Binding-site contacts:
Ligand atom OP1 contacts residue GLY82 of chain 1.QA at 4.0 Å.

Sequence of chain 1.QA:
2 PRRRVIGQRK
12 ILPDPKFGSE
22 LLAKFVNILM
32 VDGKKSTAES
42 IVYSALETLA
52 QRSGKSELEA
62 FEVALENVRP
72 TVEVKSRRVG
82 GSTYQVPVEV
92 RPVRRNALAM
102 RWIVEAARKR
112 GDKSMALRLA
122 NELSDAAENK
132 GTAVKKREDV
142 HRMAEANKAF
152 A

A small-molecule ligand and the protein it binds are described below.
Small molecule (SMILES): Nc1ccn([C@@H]2O[C@H](CO[P](=O)(O)O[C@H]3[C@@H](O)[C@H](n4ccc(=O)[nH]c4=O)O[C@@H]3CO[P](=O)(O)O[C@H]3[C@@H](O)[C@H](n4ccc(=O)[nH]c4=O)O[C@@H]3CO[P](=O)(O)O[C@H]3[C@@H](O)[C@H](n4cnc5c4NC=NC5N)O[C@@H]3CO[P](=O)(O)O[C@H]3[C@@H](O)[C@H](n4ccc(N)nc4=O)O[C@@H]3CO[P](=O)(O)O[C@H]3[C@@H](O)[C@H](n4cnc5c(=O)[nH]c(N)nc54)O[C@@H]3COP(=O)=O)[C@@H](O)[C@H]2O)c(=O)n1